This protein binds this small molecule.
Small molecule (SMILES): CC(=O)N[C@@H]1[C@@H](O)[C@H](O)[C@@H](CO)O[C@H]1O

Sequence of chain 1.D:
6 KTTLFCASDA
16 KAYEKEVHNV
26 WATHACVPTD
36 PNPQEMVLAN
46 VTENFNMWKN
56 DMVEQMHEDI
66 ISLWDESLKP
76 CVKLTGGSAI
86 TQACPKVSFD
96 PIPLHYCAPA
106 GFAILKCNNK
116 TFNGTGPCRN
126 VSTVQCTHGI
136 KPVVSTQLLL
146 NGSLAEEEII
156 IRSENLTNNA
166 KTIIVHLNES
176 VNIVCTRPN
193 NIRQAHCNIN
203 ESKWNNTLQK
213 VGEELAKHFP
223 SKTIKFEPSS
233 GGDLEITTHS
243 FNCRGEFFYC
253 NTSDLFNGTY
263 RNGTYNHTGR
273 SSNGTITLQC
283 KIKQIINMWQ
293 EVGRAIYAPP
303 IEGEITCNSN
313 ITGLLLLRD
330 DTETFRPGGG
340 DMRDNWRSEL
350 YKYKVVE

Binding-site contacts:
Ligand atom C8 contacts residue ASN259 of chain 1.D at 3.8 Å.
Ligand atom C1 contacts residue GLY271 of chain 1.D at 4.1 Å.
Ligand atom C2 contacts residue SER255 of chain 1.D at 4.4 Å.
Ligand atom C1 contacts residue THR270 of chain 1.D at 3.7 Å.
Ligand atom C5 contacts residue ASN259 of chain 1.D at 3.7 Å.
Ligand atom C7 contacts residue PRO230 of chain 1.D at 3.8 Å (hydrophobic).
Ligand atom O6 contacts residue GLY271 of chain 1.D at 4.4 Å.
Ligand atom O5 contacts residue ASN259 of chain 1.D at 2.4 Å (h-bond).
Ligand atom O6 contacts residue ARG272 of chain 1.D at 3.2 Å.
Ligand atom C1 contacts residue SER255 of chain 1.D at 4.1 Å.
Ligand atom O5 contacts residue ARG272 of chain 1.D at 4.2 Å.
Ligand atom C3 contacts residue ASN259 of chain 1.D at 3.8 Å.
Ligand atom O5 contacts residue THR270 of chain 1.D at 3.8 Å.
Ligand atom O6 contacts residue ASP256 of chain 1.D at 2.7 Å (salt-bridge).
Ligand atom O7 contacts residue PRO230 of chain 1.D at 3.6 Å.
Ligand atom C5 contacts residue THR270 of chain 1.D at 4.3 Å.
Ligand atom C1 contacts residue ASN259 of chain 1.D at 1.4 Å.
Ligand atom C8 contacts residue PRO230 of chain 1.D at 3.6 Å (hydrophobic).
Ligand atom O5 contacts residue GLY271 of chain 1.D at 3.9 Å.
Ligand atom O5 contacts residue ASP256 of chain 1.D at 3.6 Å (salt-bridge).
Ligand atom C2 contacts residue ASN259 of chain 1.D at 2.5 Å.
Ligand atom C6 contacts residue ASP256 of chain 1.D at 4.0 Å.
Ligand atom N2 contacts residue ASN259 of chain 1.D at 2.7 Å (h-bond).
Ligand atom C4 contacts residue ASN259 of chain 1.D at 4.2 Å.
Ligand atom O5 contacts residue SER255 of chain 1.D at 4.4 Å.
Ligand atom C8 contacts residue GLU229 of chain 1.D at 4.1 Å.
Ligand atom C7 contacts residue ASN259 of chain 1.D at 3.6 Å.
Ligand atom C6 contacts residue ARG272 of chain 1.D at 4.0 Å.
Ligand atom C5 contacts residue ASP256 of chain 1.D at 4.5 Å.